Sequence of chain 1.V:
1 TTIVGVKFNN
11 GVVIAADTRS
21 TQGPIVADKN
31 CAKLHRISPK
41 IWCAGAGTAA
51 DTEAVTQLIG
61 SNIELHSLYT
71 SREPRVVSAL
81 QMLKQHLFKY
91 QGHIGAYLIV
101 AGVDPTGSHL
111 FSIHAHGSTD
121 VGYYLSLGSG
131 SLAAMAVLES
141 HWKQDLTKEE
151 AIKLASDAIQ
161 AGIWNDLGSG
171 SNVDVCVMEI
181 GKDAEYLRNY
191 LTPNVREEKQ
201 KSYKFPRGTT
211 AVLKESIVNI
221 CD

This small molecule binds to this protein.
Small molecule (SMILES): CC(C)C[C@H](NC(=O)[C@H](CCc1ccccc1)NC(=O)CN1CCOCC1)C(=O)N[C@@H](Cc1ccccc1)C(=O)N[C@@H](CC(C)C)[C@@H](O)[C@H](C)CO

Sequence of chain 1.BA:
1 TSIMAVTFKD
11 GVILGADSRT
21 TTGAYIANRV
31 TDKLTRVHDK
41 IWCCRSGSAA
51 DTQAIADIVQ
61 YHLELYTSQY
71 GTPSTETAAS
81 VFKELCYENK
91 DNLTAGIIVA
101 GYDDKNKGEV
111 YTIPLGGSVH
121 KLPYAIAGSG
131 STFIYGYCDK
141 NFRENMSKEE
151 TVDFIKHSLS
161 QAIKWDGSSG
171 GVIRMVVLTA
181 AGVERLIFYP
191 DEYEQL

Binding-site contacts:
Ligand atom C58 contacts residue THR21 of chain 1.BA at 3.7 Å.
Ligand atom C26 contacts residue SER118 of chain 1.V at 3.5 Å.
Ligand atom C59 contacts residue SER129 of chain 1.BA at 3.6 Å.
Ligand atom N4 contacts residue THR22 of chain 1.BA at 3.8 Å.
Ligand atom C43 contacts residue THR1 of chain 1.BA at 2.7 Å.
Ligand atom O48 contacts residue GLY47 of chain 1.BA at 2.9 Å (h-bond).
Ligand atom C39 contacts residue GLY47 of chain 1.BA at 3.6 Å.
Ligand atom C42 contacts residue GLY47 of chain 1.BA at 3.8 Å.
Ligand atom O60 contacts residue SER129 of chain 1.BA at 3.4 Å (h-bond).
Ligand atom C28 contacts residue THR21 of chain 1.BA at 3.8 Å.
Ligand atom O29 contacts residue ALA49 of chain 1.BA at 3.2 Å (h-bond).
Ligand atom O21 contacts residue THR22 of chain 1.BA at 3.7 Å.
Ligand atom O40 contacts residue THR20 of chain 1.BA at 3.4 Å.
Ligand atom C42 contacts residue THR1 of chain 1.BA at 2.3 Å.
Ligand atom C31 contacts residue GLY47 of chain 1.BA at 3.4 Å.
Ligand atom N41 contacts residue THR1 of chain 1.BA at 3.6 Å.
Ligand atom O48 contacts residue THR1 of chain 1.BA at 2.3 Å (h-bond).
Ligand atom C59 contacts residue THR1 of chain 1.BA at 2.5 Å.
Ligand atom C45 contacts residue ARG45 of chain 1.BA at 3.5 Å.
Ligand atom C47 contacts residue THR1 of chain 1.BA at 1.4 Å.
Ligand atom O40 contacts residue THR21 of chain 1.BA at 3.1 Å (h-bond).
Ligand atom N41 contacts residue GLY47 of chain 1.BA at 2.9 Å (h-bond).
Ligand atom C27 contacts residue ALA27 of chain 1.BA at 3.7 Å (hydrophobic).
Ligand atom C24 contacts residue THR20 of chain 1.BA at 3.8 Å.
Ligand atom C23 contacts residue THR21 of chain 1.BA at 3.5 Å.
Ligand atom O60 contacts residue THR1 of chain 1.BA at 2.9 Å (h-bond).
Ligand atom O48 contacts residue SER46 of chain 1.BA at 3.6 Å.
Ligand atom C51 contacts residue THR1 of chain 1.BA at 1.5 Å.
Ligand atom C43 contacts residue GLY47 of chain 1.BA at 3.4 Å.
Ligand atom C27 contacts residue THR22 of chain 1.BA at 3.0 Å.
Ligand atom C26 contacts residue HIS114 of chain 1.V at 3.6 Å.
Ligand atom C13 contacts residue HIS116 of chain 1.V at 3.6 Å.
Ligand atom O21 contacts residue THR21 of chain 1.BA at 3.7 Å.
Ligand atom C46 contacts residue THR20 of chain 1.BA at 3.6 Å.
Ligand atom O9 contacts residue THR22 of chain 1.BA at 3.6 Å.
Ligand atom N30 contacts residue THR21 of chain 1.BA at 3.0 Å (h-bond).
Ligand atom C58 contacts residue THR1 of chain 1.BA at 2.5 Å.
Ligand atom C58 contacts residue SER168 of chain 1.BA at 3.4 Å.
Ligand atom C44 contacts residue THR1 of chain 1.BA at 3.6 Å.
Ligand atom C34 contacts residue GLY47 of chain 1.BA at 3.4 Å.